Sequence of chain 1.A:
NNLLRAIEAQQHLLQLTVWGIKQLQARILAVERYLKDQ

Binding-site contacts:
Ligand atom C2 contacts residue TRP12 of chain 3.B at 3.5 Å (hydrophobic).
Ligand atom C2 contacts residue ASN1 of chain 3.C at 3.3 Å.
Ligand atom C contacts residue ASN2 of chain 3.C at 3.4 Å.
Ligand atom C1 contacts residue ASN1 of chain 3.C at 3.6 Å.
Ligand atom C contacts residue THR4 of chain 3.C at 3.6 Å.
Ligand atom F1 contacts residue TRP12 of chain 3.B at 3.2 Å.
Ligand atom N contacts residue ASN1 of chain 3.C at 3.0 Å (h-bond).
Ligand atom C1 contacts residue VAL18 of chain 3.A at 3.9 Å (hydrophobic).
Ligand atom C contacts residue ASN1 of chain 3.C at 1.5 Å.
Ligand atom N contacts residue GLU15 of chain 3.B at 1.7 Å.
Ligand atom O contacts residue ASN2 of chain 3.C at 3.4 Å (h-bond).
Ligand atom C contacts residue ASP13 of chain 3.B at 3.9 Å.
Ligand atom F2 contacts residue LEU13 of chain 1.A at 3.2 Å.
Ligand atom F1 contacts residue THR17 of chain 1.A at 3.8 Å.
Ligand atom F3 contacts residue LEU13 of chain 1.A at 3.3 Å.
Ligand atom F1 contacts residue LEU16 of chain 1.A at 3.3 Å.
Ligand atom C contacts residue GLU15 of chain 3.B at 2.9 Å.
Ligand atom CA contacts residue LEU13 of chain 1.A at 3.8 Å (hydrophobic).
Ligand atom C4 contacts residue VAL18 of chain 3.A at 4.1 Å (hydrophobic).
Ligand atom O contacts residue GLU15 of chain 3.B at 3.1 Å (salt-bridge).
Ligand atom C4 contacts residue LEU13 of chain 1.A at 3.8 Å (hydrophobic).
Ligand atom C4 contacts residue LEU16 of chain 1.A at 3.9 Å (hydrophobic).
Ligand atom F3 contacts residue VAL18 of chain 3.A at 3.1 Å.
Ligand atom F1 contacts residue LEU13 of chain 1.A at 4.0 Å.
Ligand atom CA contacts residue GLU15 of chain 3.B at 2.7 Å.
Ligand atom F2 contacts residue LEU16 of chain 1.A at 2.9 Å.
Ligand atom CA contacts residue ASN1 of chain 3.C at 2.6 Å.
Ligand atom C1 contacts residue THR4 of chain 3.C at 4.0 Å.
Ligand atom C2 contacts residue GLU15 of chain 3.B at 4.0 Å.
Ligand atom C3 contacts residue TRP12 of chain 3.B at 3.2 Å (hydrophobic).
Ligand atom CA contacts residue TRP12 of chain 3.B at 3.7 Å (hydrophobic).
Ligand atom N contacts residue ARG14 of chain 3.B at 3.4 Å.
Ligand atom C2 contacts residue ASP13 of chain 3.B at 3.6 Å.
Ligand atom O contacts residue ASN1 of chain 3.C at 2.4 Å (h-bond).
Ligand atom O contacts residue TYR3 of chain 3.C at 3.4 Å (h-bond).
Ligand atom CA contacts residue ASP13 of chain 3.B at 3.8 Å.
Ligand atom O contacts residue LEU13 of chain 1.A at 3.6 Å.
Ligand atom N contacts residue TRP12 of chain 3.B at 2.7 Å (h-bond).
Ligand atom N contacts residue ASP13 of chain 3.B at 3.3 Å (salt-bridge).
Ligand atom O contacts residue THR4 of chain 3.C at 2.7 Å (h-bond).

Sequence of chain 3.C:
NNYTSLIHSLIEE

Sequence of chain 3.A:
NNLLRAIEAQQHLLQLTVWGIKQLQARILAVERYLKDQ

A protein and the small-molecule ligand that binds it are described below.
Small molecule (SMILES): C[C@@H](CC(F)(F)F)[C@H](N)C=O

Sequence of chain 3.B:
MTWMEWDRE